Sequence of chain 38.C:
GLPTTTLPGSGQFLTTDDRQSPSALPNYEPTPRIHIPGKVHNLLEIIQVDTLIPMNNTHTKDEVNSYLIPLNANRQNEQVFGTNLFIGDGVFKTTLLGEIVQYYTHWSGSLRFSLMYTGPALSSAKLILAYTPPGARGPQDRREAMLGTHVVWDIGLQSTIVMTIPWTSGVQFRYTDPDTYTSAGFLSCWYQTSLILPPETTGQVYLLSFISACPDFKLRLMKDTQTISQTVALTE

Binding-site contacts:
Ligand atom C3B contacts residue TYR152 of chain 38.A at 3.7 Å (hydrophobic).
Ligand atom O1B contacts residue ILE104 of chain 38.A at 3.9 Å.
Ligand atom C4 contacts residue LEU106 of chain 38.A at 3.9 Å (hydrophobic).
Ligand atom C4A contacts residue PRO174 of chain 38.A at 3.1 Å (hydrophobic).
Ligand atom C5B contacts residue MET224 of chain 38.A at 3.8 Å (hydrophobic).
Ligand atom C1B contacts residue VAL188 of chain 38.A at 3.8 Å (hydrophobic).
Ligand atom C5C contacts residue VAL191 of chain 38.A at 3.8 Å (hydrophobic).
Ligand atom O1B contacts residue TYR128 of chain 38.A at 3.4 Å (h-bond).
Ligand atom C2C contacts residue TYR197 of chain 38.A at 3.7 Å (hydrophobic).
Ligand atom C5A contacts residue VAL176 of chain 38.A at 3.6 Å (hydrophobic).
Ligand atom C5B contacts residue TYR128 of chain 38.A at 4.0 Å (hydrophobic).
Ligand atom N3A contacts residue ALA24 of chain 38.C at 3.8 Å.
Ligand atom N3A contacts residue TYR152 of chain 38.A at 3.5 Å.
Ligand atom O1 contacts residue MET221 of chain 38.A at 3.9 Å.
Ligand atom C3C contacts residue TYR128 of chain 38.A at 3.4 Å (hydrophobic).
Ligand atom C2B contacts residue VAL188 of chain 38.A at 3.5 Å (hydrophobic).
Ligand atom C5A contacts residue PHE186 of chain 38.A at 3.5 Å (hydrophobic).
Ligand atom C4C contacts residue VAL188 of chain 38.A at 3.7 Å (hydrophobic).
Ligand atom C4 contacts residue TYR197 of chain 38.A at 3.8 Å (hydrophobic).
Ligand atom C5B contacts residue PHE186 of chain 38.A at 3.9 Å (hydrophobic).
Ligand atom C2A contacts residue PHE186 of chain 38.A at 3.3 Å (hydrophobic).
Ligand atom C5 contacts residue LEU106 of chain 38.A at 3.8 Å (hydrophobic).
Ligand atom C6B contacts residue ILE104 of chain 38.A at 3.6 Å (hydrophobic).
Ligand atom O1A contacts residue PHE186 of chain 38.A at 3.0 Å.
Ligand atom C6B contacts residue TYR128 of chain 38.A at 3.3 Å (hydrophobic).
Ligand atom C4B contacts residue TYR152 of chain 38.A at 3.8 Å (hydrophobic).
Ligand atom C1B contacts residue TYR128 of chain 38.A at 3.6 Å (hydrophobic).
Ligand atom C4B contacts residue PHE186 of chain 38.A at 3.6 Å (hydrophobic).
Ligand atom C4C contacts residue VAL191 of chain 38.A at 3.0 Å (hydrophobic).
Ligand atom C1C contacts residue TYR128 of chain 38.A at 3.7 Å (hydrophobic).
Ligand atom C5A contacts residue ALA150 of chain 38.A at 3.6 Å (hydrophobic).
Ligand atom C1C contacts residue LEU106 of chain 38.A at 3.8 Å (hydrophobic).
Ligand atom C1B contacts residue ILE104 of chain 38.A at 4.0 Å (hydrophobic).
Ligand atom C2A contacts residue TYR152 of chain 38.A at 3.6 Å (hydrophobic).
Ligand atom N3A contacts residue PRO174 of chain 38.A at 3.7 Å.
Ligand atom N3A contacts residue PHE186 of chain 38.A at 4.0 Å.
Ligand atom C3B contacts residue VAL188 of chain 38.A at 3.8 Å (hydrophobic).
Ligand atom O1 contacts residue LEU106 of chain 38.A at 3.8 Å.
Ligand atom N2 contacts residue LEU106 of chain 38.A at 3.8 Å.
Ligand atom C2C contacts residue MET221 of chain 38.A at 4.0 Å (hydrophobic).

Sequence of chain 38.A:
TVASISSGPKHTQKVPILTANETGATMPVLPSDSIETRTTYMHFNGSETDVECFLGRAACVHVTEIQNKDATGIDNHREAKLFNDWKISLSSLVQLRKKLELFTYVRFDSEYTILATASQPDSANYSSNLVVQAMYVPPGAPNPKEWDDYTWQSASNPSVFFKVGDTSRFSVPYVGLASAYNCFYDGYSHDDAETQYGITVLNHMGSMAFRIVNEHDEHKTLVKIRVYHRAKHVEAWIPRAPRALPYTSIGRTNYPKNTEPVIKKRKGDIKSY

The small molecule below binds the protein below.
Small molecule (SMILES): Cc1cc(CCCCCOc2ccc(C3=NCCO3)cc2)on1